Sequence of chain 1.C:
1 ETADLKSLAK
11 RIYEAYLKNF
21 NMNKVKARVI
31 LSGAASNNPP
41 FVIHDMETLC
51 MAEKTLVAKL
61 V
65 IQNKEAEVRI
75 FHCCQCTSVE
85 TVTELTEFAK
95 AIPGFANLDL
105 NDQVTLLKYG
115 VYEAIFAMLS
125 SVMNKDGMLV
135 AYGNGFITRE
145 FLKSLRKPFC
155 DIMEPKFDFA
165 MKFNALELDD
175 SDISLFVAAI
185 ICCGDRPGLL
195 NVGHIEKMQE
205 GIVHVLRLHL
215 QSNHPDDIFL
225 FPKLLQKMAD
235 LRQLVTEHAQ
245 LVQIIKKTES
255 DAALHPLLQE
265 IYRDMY

This small molecule binds to this protein.
Small molecule (SMILES): CCCO/N=C(\C)[C@@H](Cc1ccc(OCc2nc(-c3ccccc3)oc2C)cc1)C(=O)O

Binding-site contacts:
Ligand atom O5 contacts residue CYS78 of chain 1.C at 3.5 Å (h-bond).
Ligand atom C12 contacts residue SER82 of chain 1.C at 3.6 Å.
Ligand atom C26 contacts residue CYS78 of chain 1.C at 3.6 Å (hydrophobic).
Ligand atom C28 contacts residue ILE74 of chain 1.C at 3.7 Å (hydrophobic).
Ligand atom C26 contacts residue ILE156 of chain 1.C at 3.8 Å (hydrophobic).
Ligand atom O3 contacts residue TYR116 of chain 1.C at 3.7 Å.
Ligand atom N4 contacts residue CYS78 of chain 1.C at 3.4 Å.
Ligand atom C14 contacts residue CYS78 of chain 1.C at 3.7 Å (hydrophobic).
Ligand atom C3 contacts residue CYS78 of chain 1.C at 3.8 Å (hydrophobic).
Ligand atom C32 contacts residue GLN79 of chain 1.C at 3.8 Å.
Ligand atom O2 contacts residue LEU262 of chain 1.C at 3.7 Å.
Ligand atom O2 contacts residue TYR116 of chain 1.C at 2.4 Å (h-bond).
Ligand atom C6 contacts residue HIS242 of chain 1.C at 3.8 Å.
Ligand atom C29 contacts residue ILE156 of chain 1.C at 3.7 Å (hydrophobic).
Ligand atom C15 contacts residue CYS78 of chain 1.C at 3.3 Å (hydrophobic).
Ligand atom C4 contacts residue CYS78 of chain 1.C at 3.5 Å (hydrophobic).
Ligand atom O2 contacts residue SER82 of chain 1.C at 2.9 Å (h-bond).
Ligand atom C3 contacts residue VAL134 of chain 1.C at 3.5 Å (hydrophobic).
Ligand atom C10 contacts residue LEU123 of chain 1.C at 3.6 Å (hydrophobic).
Ligand atom C16 contacts residue CYS77 of chain 1.C at 3.7 Å (hydrophobic).
Ligand atom C16 contacts residue LEU56 of chain 1.C at 3.8 Å (hydrophobic).
Ligand atom O4 contacts residue MET132 of chain 1.C at 3.8 Å.
Ligand atom C12 contacts residue CYS78 of chain 1.C at 3.4 Å (hydrophobic).
Ligand atom C9 contacts residue MET157 of chain 1.C at 3.7 Å (hydrophobic).
Ligand atom C14 contacts residue VAL134 of chain 1.C at 3.6 Å (hydrophobic).
Ligand atom C32 contacts residue PHE75 of chain 1.C at 3.3 Å (hydrophobic).
Ligand atom C6 contacts residue SER82 of chain 1.C at 3.5 Å.
Ligand atom N1 contacts residue VAL134 of chain 1.C at 3.3 Å.
Ligand atom C6 contacts residue TYR266 of chain 1.C at 3.6 Å (hydrophobic).
Ligand atom C2 contacts residue SER82 of chain 1.C at 3.4 Å.
Ligand atom C21 contacts residue CYS77 of chain 1.C at 3.8 Å (hydrophobic).
Ligand atom O1 contacts residue CYS78 of chain 1.C at 3.7 Å.
Ligand atom O3 contacts residue TYR266 of chain 1.C at 2.9 Å (h-bond).
Ligand atom C5 contacts residue CYS78 of chain 1.C at 3.7 Å (hydrophobic).
Ligand atom C9 contacts residue CYS78 of chain 1.C at 3.8 Å (hydrophobic).
Ligand atom C21 contacts residue LEU56 of chain 1.C at 3.8 Å (hydrophobic).
Ligand atom C6 contacts residue TYR116 of chain 1.C at 3.4 Å (hydrophobic).
Ligand atom C1 contacts residue SER82 of chain 1.C at 3.1 Å.
Ligand atom O2 contacts residue TYR266 of chain 1.C at 3.5 Å (h-bond).
Ligand atom O3 contacts residue HIS242 of chain 1.C at 2.8 Å (h-bond).